Sequence of chain 1.U:
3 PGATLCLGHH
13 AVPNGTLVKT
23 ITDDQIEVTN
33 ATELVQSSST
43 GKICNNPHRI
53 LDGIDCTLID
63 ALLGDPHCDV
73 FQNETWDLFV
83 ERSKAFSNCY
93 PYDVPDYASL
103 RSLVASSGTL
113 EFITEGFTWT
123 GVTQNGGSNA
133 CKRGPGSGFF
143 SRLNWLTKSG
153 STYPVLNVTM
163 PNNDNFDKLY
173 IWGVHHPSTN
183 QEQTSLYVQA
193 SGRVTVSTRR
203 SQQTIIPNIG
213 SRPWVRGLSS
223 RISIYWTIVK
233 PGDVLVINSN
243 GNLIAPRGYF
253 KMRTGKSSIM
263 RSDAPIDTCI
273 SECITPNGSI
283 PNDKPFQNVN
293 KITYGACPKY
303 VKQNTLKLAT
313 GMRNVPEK

A small-molecule ligand and the protein it binds are described below.
Small molecule (SMILES): CC(=O)N[C@@H]1[C@@H](O)[C@H](O)[C@@H](CO)O[C@H]1O

Binding-site contacts:
Ligand atom C7 contacts residue ASN75 of chain 1.U at 3.2 Å.
Ligand atom C4 contacts residue ASN75 of chain 1.U at 4.1 Å.
Ligand atom C2 contacts residue PHE114 of chain 1.U at 4.0 Å (hydrophobic).
Ligand atom C8 contacts residue ASN75 of chain 1.U at 4.2 Å.
Ligand atom C5 contacts residue ASN75 of chain 1.U at 3.7 Å.
Ligand atom O5 contacts residue GLU113 of chain 1.U at 3.6 Å.
Ligand atom O5 contacts residue ASN75 of chain 1.U at 2.4 Å (h-bond).
Ligand atom C5 contacts residue PHE114 of chain 1.U at 4.0 Å (hydrophobic).
Ligand atom O6 contacts residue GLU113 of chain 1.U at 2.6 Å (salt-bridge).
Ligand atom C6 contacts residue GLU113 of chain 1.U at 3.0 Å.
Ligand atom N2 contacts residue ASN75 of chain 1.U at 2.7 Å (h-bond).
Ligand atom N2 contacts residue PHE114 of chain 1.U at 4.2 Å.
Ligand atom C3 contacts residue ASN75 of chain 1.U at 3.7 Å.
Ligand atom C1 contacts residue ASN75 of chain 1.U at 1.4 Å.
Ligand atom C5 contacts residue ILE115 of chain 1.U at 4.2 Å (hydrophobic).
Ligand atom C2 contacts residue ASN75 of chain 1.U at 2.3 Å.
Ligand atom O7 contacts residue ASN75 of chain 1.U at 3.5 Å (h-bond).
Ligand atom C3 contacts residue PHE114 of chain 1.U at 4.0 Å (hydrophobic).
Ligand atom C6 contacts residue ILE115 of chain 1.U at 4.0 Å (hydrophobic).
Ligand atom C5 contacts residue GLU113 of chain 1.U at 4.2 Å.
Ligand atom O5 contacts residue PHE114 of chain 1.U at 4.2 Å.
Ligand atom O4 contacts residue ILE115 of chain 1.U at 4.2 Å.
Ligand atom C1 contacts residue PHE114 of chain 1.U at 3.5 Å (hydrophobic).